A small-molecule ligand and the protein it binds are described below.
Small molecule (SMILES): CCCCC[C@H](CC(=O)NO)C(=O)N[C@H](C(=O)N1CCC[C@H]1CO)C(C)C

Sequence of chain 1.A:
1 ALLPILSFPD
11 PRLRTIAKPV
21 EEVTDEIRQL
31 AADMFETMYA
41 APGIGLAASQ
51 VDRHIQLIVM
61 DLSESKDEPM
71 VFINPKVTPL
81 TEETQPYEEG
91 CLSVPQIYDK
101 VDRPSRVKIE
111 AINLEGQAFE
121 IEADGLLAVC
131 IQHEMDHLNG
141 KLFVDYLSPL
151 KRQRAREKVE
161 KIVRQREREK

Binding-site contacts:
Ligand atom C18 contacts residue CYS91 of chain 1.A at 3.7 Å (hydrophobic).
Ligand atom C8 contacts residue HIS133 of chain 1.A at 3.6 Å.
Ligand atom C26 contacts residue GLU88 of chain 1.A at 3.4 Å.
Ligand atom C19 contacts residue GLY90 of chain 1.A at 3.9 Å.
Ligand atom C18 contacts residue GLY90 of chain 1.A at 3.8 Å.
Ligand atom O27 contacts residue GLU88 of chain 1.A at 3.2 Å (salt-bridge).
Ligand atom O4 contacts residue LEU92 of chain 1.A at 2.7 Å (h-bond).
Ligand atom N1 contacts residue GLN50 of chain 1.A at 3.0 Å (h-bond).
Ligand atom N1 contacts residue HIS133 of chain 1.A at 3.6 Å (h-bond).
Ligand atom O20 contacts residue GLY90 of chain 1.A at 2.7 Å (h-bond).
Ligand atom N1 contacts residue GLY45 of chain 1.A at 3.4 Å (h-bond).
Ligand atom C3 contacts residue GLY45 of chain 1.A at 3.6 Å.
Ligand atom O4 contacts residue GLN50 of chain 1.A at 3.7 Å.
Ligand atom C3 contacts residue GLN50 of chain 1.A at 3.7 Å.
Ligand atom O2 contacts residue GLN50 of chain 1.A at 2.6 Å (h-bond).
Ligand atom N1 contacts residue ZN1 of chain 1.C at 2.9 Å.
Ligand atom O13 contacts residue GLY45 of chain 1.A at 3.9 Å.
Ligand atom O13 contacts residue ILE44 of chain 1.A at 2.8 Å (h-bond).
Ligand atom C17 contacts residue TYR98 of chain 1.A at 3.6 Å (hydrophobic).
Ligand atom O2 contacts residue GLU134 of chain 1.A at 2.8 Å (salt-bridge).
Ligand atom C7 contacts residue GLY45 of chain 1.A at 3.8 Å.
Ligand atom O13 contacts residue GLY43 of chain 1.A at 3.4 Å.
Ligand atom C11 contacts residue VAL129 of chain 1.A at 3.6 Å (hydrophobic).
Ligand atom O4 contacts residue CYS91 of chain 1.A at 3.2 Å.
Ligand atom C3 contacts residue GLU134 of chain 1.A at 3.4 Å.
Ligand atom N14 contacts residue GLY90 of chain 1.A at 3.3 Å (h-bond).
Ligand atom C5 contacts residue GLY45 of chain 1.A at 3.1 Å.
Ligand atom O2 contacts residue HIS133 of chain 1.A at 2.9 Å (h-bond).
Ligand atom C5 contacts residue GLU134 of chain 1.A at 3.7 Å.
Ligand atom C25 contacts residue ILE44 of chain 1.A at 3.8 Å (hydrophobic).
Ligand atom O2 contacts residue HIS137 of chain 1.A at 2.5 Å (h-bond).
Ligand atom O2 contacts residue ZN1 of chain 1.C at 1.9 Å.
Ligand atom O4 contacts residue ZN1 of chain 1.C at 2.5 Å.
Ligand atom N1 contacts residue HIS137 of chain 1.A at 3.9 Å.
Ligand atom C3 contacts residue LEU92 of chain 1.A at 3.8 Å (hydrophobic).
Ligand atom C7 contacts residue GLU134 of chain 1.A at 3.4 Å.
Ligand atom O20 contacts residue GLU89 of chain 1.A at 3.8 Å.
Ligand atom C3 contacts residue ZN1 of chain 1.C at 3.0 Å.
Ligand atom N1 contacts residue GLU134 of chain 1.A at 2.3 Å (salt-bridge).
Ligand atom O4 contacts residue HIS133 of chain 1.A at 3.8 Å.